Binding-site contacts:
Ligand atom N2 contacts residue ASN122 of chain 1.G at 2.9 Å (h-bond).
Ligand atom C1 contacts residue ASN122 of chain 1.G at 1.4 Å.
Ligand atom C4 contacts residue ASN122 of chain 1.G at 4.2 Å.
Ligand atom C8 contacts residue PHE121 of chain 1.G at 4.4 Å (hydrophobic).
Ligand atom O5 contacts residue ASN122 of chain 1.G at 2.4 Å (h-bond).
Ligand atom C5 contacts residue ASN122 of chain 1.G at 3.7 Å.
Ligand atom C8 contacts residue SER120 of chain 1.G at 4.2 Å.
Ligand atom C8 contacts residue THR98 of chain 1.G at 4.2 Å.
Ligand atom C7 contacts residue ASN122 of chain 1.G at 3.6 Å.
Ligand atom O7 contacts residue ASN122 of chain 1.G at 3.9 Å.
Ligand atom C3 contacts residue ASN122 of chain 1.G at 3.8 Å.
Ligand atom C2 contacts residue ASN122 of chain 1.G at 2.5 Å.
Ligand atom C8 contacts residue GLN100 of chain 1.G at 4.4 Å.

Sequence of chain 1.G:
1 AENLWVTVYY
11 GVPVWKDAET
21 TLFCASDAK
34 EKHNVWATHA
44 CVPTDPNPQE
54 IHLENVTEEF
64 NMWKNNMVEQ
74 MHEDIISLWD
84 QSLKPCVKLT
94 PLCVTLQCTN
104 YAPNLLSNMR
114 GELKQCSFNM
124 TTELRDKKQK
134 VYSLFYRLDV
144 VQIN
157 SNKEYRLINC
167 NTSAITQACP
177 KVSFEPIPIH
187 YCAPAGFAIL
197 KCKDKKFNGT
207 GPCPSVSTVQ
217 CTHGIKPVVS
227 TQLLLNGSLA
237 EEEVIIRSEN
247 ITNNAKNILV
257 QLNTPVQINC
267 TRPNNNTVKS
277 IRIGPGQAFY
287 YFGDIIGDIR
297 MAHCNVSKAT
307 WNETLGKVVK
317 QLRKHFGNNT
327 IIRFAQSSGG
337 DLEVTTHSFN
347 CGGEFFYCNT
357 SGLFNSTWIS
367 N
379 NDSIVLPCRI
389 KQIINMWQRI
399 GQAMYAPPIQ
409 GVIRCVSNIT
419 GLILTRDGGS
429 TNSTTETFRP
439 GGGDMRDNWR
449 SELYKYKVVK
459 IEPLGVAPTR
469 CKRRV

The small molecule below binds the protein below.
Small molecule (SMILES): CC(=O)N[C@H]1[C@H](O[C@H]2[C@H](O)[C@@H](NC(C)=O)CO[C@@H]2CO)O[C@H](CO)[C@@H](O[C@@H]2O[C@H](CO)[C@@H](O)[C@H](O)[C@@H]2O)[C@@H]1O